Binding-site contacts:
Ligand atom O contacts residue TRP147 of chain 1.A at 2.6 Å (h-bond).
Ligand atom OXT contacts residue THR143 of chain 1.A at 2.7 Å (h-bond).
Ligand atom N contacts residue MET5 of chain 1.A at 3.6 Å.
Ligand atom O contacts residue HIS70 of chain 1.A at 3.2 Å (h-bond).
Ligand atom C contacts residue THR143 of chain 1.A at 3.6 Å.
Ligand atom CD2 contacts residue ASP77 of chain 1.A at 3.5 Å.
Ligand atom CD1 contacts residue TRP147 of chain 1.A at 3.6 Å (hydrophobic).
Ligand atom CD1 contacts residue TYR116 of chain 1.A at 3.4 Å (hydrophobic).
Ligand atom CB contacts residue GLU63 of chain 1.A at 3.4 Å.
Ligand atom CG1 contacts residue TRP147 of chain 1.A at 3.3 Å (hydrophobic).
Ligand atom C contacts residue TYR7 of chain 1.A at 3.4 Å (hydrophobic).
Ligand atom OXT contacts residue TYR84 of chain 1.A at 2.9 Å (h-bond).
Ligand atom CG1 contacts residue TYR116 of chain 1.A at 3.6 Å (hydrophobic).
Ligand atom CD2 contacts residue VAL67 of chain 1.A at 3.6 Å (hydrophobic).
Ligand atom N contacts residue ASP77 of chain 1.A at 3.0 Å (salt-bridge).
Ligand atom OE1 contacts residue LEU156 of chain 1.A at 3.5 Å.
Ligand atom CD1 contacts residue TYR99 of chain 1.A at 3.4 Å (hydrophobic).
Ligand atom CA contacts residue TYR171 of chain 1.A at 3.6 Å (hydrophobic).
Ligand atom CD contacts residue GLN155 of chain 1.A at 3.5 Å.
Ligand atom CD1 contacts residue TYR7 of chain 1.A at 3.5 Å (hydrophobic).
Ligand atom CD1 contacts residue THR73 of chain 1.A at 3.4 Å.
Ligand atom O contacts residue TYR159 of chain 1.A at 2.6 Å (h-bond).
Ligand atom O contacts residue LYS66 of chain 1.A at 3.2 Å.
Ligand atom N contacts residue TYR171 of chain 1.A at 2.9 Å (h-bond).
Ligand atom CA contacts residue GLU63 of chain 1.A at 3.5 Å.
Ligand atom OE1 contacts residue GLN155 of chain 1.A at 3.5 Å.
Ligand atom O contacts residue THR80 of chain 1.A at 3.5 Å.
Ligand atom CG contacts residue GLU63 of chain 1.A at 3.2 Å.
Ligand atom O contacts residue THR73 of chain 1.A at 3.5 Å.
Ligand atom N contacts residue GLU63 of chain 1.A at 2.9 Å (salt-bridge).
Ligand atom CA contacts residue TYR7 of chain 1.A at 3.4 Å (hydrophobic).
Ligand atom N contacts residue TYR99 of chain 1.A at 3.1 Å (h-bond).
Ligand atom CD contacts residue TRP167 of chain 1.A at 3.5 Å (hydrophobic).
Ligand atom CA contacts residue ASP77 of chain 1.A at 3.5 Å.
Ligand atom CG contacts residue TYR99 of chain 1.A at 3.6 Å (hydrophobic).
Ligand atom NE2 contacts residue VAL152 of chain 1.A at 3.5 Å (h-bond).
Ligand atom N contacts residue TYR7 of chain 1.A at 3.2 Å (h-bond).
Ligand atom O contacts residue TYR7 of chain 1.A at 3.4 Å.
Ligand atom NE2 contacts residue GLN155 of chain 1.A at 3.3 Å.
Ligand atom NZ contacts residue TRP167 of chain 1.A at 3.1 Å (h-bond).

A small-molecule ligand and the protein it binds are described below.
Small molecule (SMILES): CC(C)C[C@H](NC(=O)[C@H](CC(C)C)NC(=O)[C@@H](NC(=O)[C@H](CC(C)C)NC(=O)[C@H](CCC(N)=O)NC(=O)[C@H](Cc1cnc[nH]1)NC(=O)[C@H](CO)NC(=O)[C@H](CC(C)C)NC(=O)[C@@H](N)CCCCN)C(C)C)C(=O)O

Sequence of chain 1.A:
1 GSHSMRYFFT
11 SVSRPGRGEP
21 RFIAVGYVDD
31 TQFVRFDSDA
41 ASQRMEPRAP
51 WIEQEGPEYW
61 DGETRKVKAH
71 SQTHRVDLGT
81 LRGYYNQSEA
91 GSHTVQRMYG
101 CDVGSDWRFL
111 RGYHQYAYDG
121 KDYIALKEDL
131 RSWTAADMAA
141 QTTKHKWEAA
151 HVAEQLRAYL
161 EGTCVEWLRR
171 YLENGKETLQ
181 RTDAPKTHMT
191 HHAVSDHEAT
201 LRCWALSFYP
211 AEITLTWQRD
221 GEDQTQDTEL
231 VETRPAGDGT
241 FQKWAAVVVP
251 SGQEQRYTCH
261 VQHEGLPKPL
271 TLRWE